Sequence of chain 2.B:
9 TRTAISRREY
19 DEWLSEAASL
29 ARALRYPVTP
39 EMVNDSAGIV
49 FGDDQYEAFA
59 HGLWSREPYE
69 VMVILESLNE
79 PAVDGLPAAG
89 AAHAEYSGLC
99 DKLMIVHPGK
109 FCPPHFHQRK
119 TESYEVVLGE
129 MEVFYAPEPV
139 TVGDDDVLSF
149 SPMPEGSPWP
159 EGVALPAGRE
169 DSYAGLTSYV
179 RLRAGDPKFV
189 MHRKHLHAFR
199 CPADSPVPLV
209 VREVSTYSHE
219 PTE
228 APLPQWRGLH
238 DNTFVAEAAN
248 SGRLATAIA

Binding-site contacts:
Ligand atom C1 contacts residue ASP19 of chain 2.B at 3.8 Å.
Ligand atom C3 contacts residue HIS59 of chain 1.A at 3.2 Å.
Ligand atom C1 contacts residue TRP62 of chain 1.A at 3.8 Å (hydrophobic).
Ligand atom O1 contacts residue ASP19 of chain 2.B at 2.7 Å (salt-bridge).
Ligand atom O1 contacts residue TRP62 of chain 1.A at 4.0 Å.
Ligand atom O3 contacts residue SER63 of chain 1.A at 3.2 Å.
Ligand atom O2 contacts residue ASP19 of chain 2.B at 4.0 Å.
Ligand atom O2 contacts residue TRP62 of chain 1.A at 4.0 Å.
Ligand atom O2 contacts residue GLU20 of chain 2.B at 4.4 Å.
Ligand atom C2 contacts residue ARG16 of chain 2.B at 4.1 Å.
Ligand atom O5 contacts residue ASP19 of chain 2.B at 4.3 Å.
Ligand atom O3 contacts residue HIS59 of chain 1.A at 2.4 Å (h-bond).
Ligand atom C4 contacts residue HIS59 of chain 1.A at 4.3 Å.
Ligand atom C3 contacts residue ARG16 of chain 2.B at 4.3 Å.
Ligand atom C2 contacts residue HIS59 of chain 1.A at 4.2 Å.
Ligand atom O2 contacts residue ARG16 of chain 2.B at 3.9 Å.
Ligand atom C1 contacts residue SER63 of chain 1.A at 4.5 Å.
Ligand atom O4 contacts residue HIS59 of chain 1.A at 3.6 Å.
Ligand atom O3 contacts residue TRP62 of chain 1.A at 4.3 Å.
Ligand atom C2 contacts residue ASP19 of chain 2.B at 4.0 Å.
Ligand atom O2 contacts residue HIS59 of chain 1.A at 4.0 Å.

Sequence of chain 1.A:
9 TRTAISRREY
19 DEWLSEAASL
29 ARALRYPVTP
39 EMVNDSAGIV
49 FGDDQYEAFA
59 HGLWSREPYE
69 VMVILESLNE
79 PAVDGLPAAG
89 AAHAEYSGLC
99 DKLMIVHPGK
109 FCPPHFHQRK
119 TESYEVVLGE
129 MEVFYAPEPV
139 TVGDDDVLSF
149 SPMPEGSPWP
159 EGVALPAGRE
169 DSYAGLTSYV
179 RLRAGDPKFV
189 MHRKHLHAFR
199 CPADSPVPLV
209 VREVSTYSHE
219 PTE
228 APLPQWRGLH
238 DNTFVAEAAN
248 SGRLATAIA

This small molecule binds to this protein.
Small molecule (SMILES): O[C@@H]1[C@H](O)[C@@H](O)OC[C@@H]1O